Binding-site contacts:
Ligand atom N1 contacts residue THR194 of chain 1.B at 3.1 Å.
Ligand atom C8 contacts residue ARG195 of chain 1.B at 3.2 Å.
Ligand atom O4' contacts residue ARG63 of chain 1.B at 3.0 Å (salt-bridge).
Ligand atom O4 contacts residue TYR23 of chain 1.B at 3.3 Å (h-bond).
Ligand atom O6 contacts residue MET208 of chain 1.B at 2.9 Å.
Ligand atom C5 contacts residue ARG63 of chain 1.B at 3.2 Å.
Ligand atom C5 contacts residue VAL60 of chain 1.B at 3.1 Å (hydrophobic).
Ligand atom N7 contacts residue TRP150 of chain 1.B at 3.2 Å.
Ligand atom N3 contacts residue ARG195 of chain 1.B at 3.0 Å (salt-bridge).
Ligand atom C4 contacts residue ILE71 of chain 1.B at 3.4 Å (hydrophobic).
Ligand atom C2 contacts residue ARG204 of chain 1.B at 3.2 Å.
Ligand atom N1 contacts residue PRO193 of chain 1.B at 2.8 Å (h-bond).
Ligand atom N1 contacts residue ASP151 of chain 1.B at 3.1 Å (salt-bridge).
Ligand atom OP1 contacts residue ARG63 of chain 1.B at 3.2 Å (salt-bridge).
Ligand atom N2 contacts residue LYS190 of chain 1.B at 2.7 Å (salt-bridge).
Ligand atom N2 contacts residue LYS192 of chain 1.B at 3.0 Å.
Ligand atom C6 contacts residue PHE21 of chain 1.B at 3.3 Å (hydrophobic).
Ligand atom C6 contacts residue ARG204 of chain 1.B at 3.3 Å.
Ligand atom OP2 contacts residue ARG63 of chain 1.B at 3.1 Å (salt-bridge).
Ligand atom O4 contacts residue THR194 of chain 1.B at 2.9 Å.
Ligand atom C2 contacts residue ARG63 of chain 1.B at 3.3 Å.
Ligand atom O2' contacts residue PRO67 of chain 1.B at 2.9 Å.
Ligand atom C4 contacts residue ARG204 of chain 1.B at 3.3 Å.
Ligand atom O4 contacts residue ASN22 of chain 1.B at 2.7 Å (h-bond).
Ligand atom N6 contacts residue ASP151 of chain 1.B at 2.7 Å (salt-bridge).
Ligand atom O2 contacts residue ARG195 of chain 1.B at 3.0 Å (salt-bridge).
Ligand atom C5' contacts residue ILE65 of chain 1.B at 3.2 Å (hydrophobic).
Ligand atom C4 contacts residue PHE21 of chain 1.B at 3.3 Å (hydrophobic).
Ligand atom OP2 contacts residue ARG61 of chain 1.B at 3.1 Å (salt-bridge).
Ligand atom N1 contacts residue ARG63 of chain 1.B at 2.9 Å (salt-bridge).
Ligand atom N3 contacts residue ARG204 of chain 1.B at 3.1 Å (salt-bridge).
Ligand atom C5 contacts residue TRP150 of chain 1.B at 3.2 Å (hydrophobic).
Ligand atom C6 contacts residue ARG63 of chain 1.B at 2.9 Å.
Ligand atom N1 contacts residue ARG204 of chain 1.B at 3.3 Å (salt-bridge).
Ligand atom O4' contacts residue ARG195 of chain 1.B at 2.9 Å (salt-bridge).
Ligand atom C2 contacts residue PRO193 of chain 1.B at 3.3 Å (hydrophobic).
Ligand atom O4 contacts residue VAL60 of chain 1.B at 2.9 Å (h-bond).
Ligand atom OP2 contacts residue LYS239 of chain 1.B at 3.1 Å (salt-bridge).
Ligand atom N6 contacts residue TRP150 of chain 1.B at 3.2 Å.
Ligand atom O2' contacts residue ARG57 of chain 1.B at 3.2 Å (salt-bridge).

Sequence of chain 1.B:
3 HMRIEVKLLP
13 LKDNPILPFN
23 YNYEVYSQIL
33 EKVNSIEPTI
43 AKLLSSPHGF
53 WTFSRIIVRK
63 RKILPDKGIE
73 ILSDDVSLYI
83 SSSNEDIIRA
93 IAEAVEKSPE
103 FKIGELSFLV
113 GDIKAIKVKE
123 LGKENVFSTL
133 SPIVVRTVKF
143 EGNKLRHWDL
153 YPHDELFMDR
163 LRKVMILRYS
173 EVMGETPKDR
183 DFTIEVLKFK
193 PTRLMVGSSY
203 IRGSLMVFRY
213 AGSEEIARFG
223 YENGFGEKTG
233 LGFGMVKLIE

This protein binds this small molecule.
Small molecule (SMILES): Nc1nc(=O)c2ncn([C@@H]3O[C@H](CO[P](=O)(O)O[C@H]4[C@@H](O)[C@H](n5cnc6c(N)ncnc65)O[C@@H]4CO[P](=O)(O)O[C@H]4[C@@H](O)[C@H](n5ccc(=O)[nH]c5=O)O[C@@H]4COP(=O)=O)[C@@H](O[P](=O)(O)OC[C@H]4O[C@@H](n5ccc(=O)[nH]c5=O)[C@H](O)[C@@H]4O[P](=O)(O)OC[C@H]4O[C@@H](n5ccc(=O)[nH]c5=O)[C@H](O)[C@@H]4O[P](=O)(O)OC[C@H]4O[C@@H](n5ccc(=O)[nH]c5=O)[C@H](O)[C@@H]4O[P](=O)(O)OC[C@H]4O[C@@H](n5cnc6c(N)ncnc65)[C@H](O)[C@@H]4O[P](=O)(O)OC[C@H]4O[C@@H](n5cnc6c(N)ncnc65)[C@H](O)[C@@H]4O)[C@H]3O)c2[nH]1